Binding-site contacts:
Ligand atom C5 contacts residue TRP243 of chain 1.A at 3.6 Å (hydrophobic).
Ligand atom O4 contacts residue HIS176 of chain 1.A at 2.9 Å.
Ligand atom C14 contacts residue GLY178 of chain 1.A at 3.8 Å.
Ligand atom C2 contacts residue HIS176 of chain 1.A at 3.7 Å.
Ligand atom O4 contacts residue GLU246 of chain 1.A at 2.6 Å (salt-bridge).
Ligand atom O6 contacts residue THR188 of chain 1.A at 2.7 Å (h-bond).
Ligand atom C6 contacts residue TYR207 of chain 1.A at 3.8 Å (hydrophobic).
Ligand atom O3F contacts residue LEU272 of chain 1.A at 4.0 Å.
Ligand atom C2F contacts residue UDP1 of chain 1.D at 3.5 Å.
Ligand atom C12 contacts residue GLY178 of chain 1.A at 3.9 Å.
Ligand atom C4F contacts residue LEU272 of chain 1.A at 3.5 Å (hydrophobic).
Ligand atom C3F contacts residue ASP269 of chain 1.A at 4.1 Å.
Ligand atom O2F contacts residue UDP1 of chain 1.D at 2.9 Å (h-bond).
Ligand atom C6F contacts residue ASP269 of chain 1.A at 3.9 Å.
Ligand atom C6 contacts residue THR188 of chain 1.A at 3.2 Å.
Ligand atom C1F contacts residue UDP1 of chain 1.D at 3.7 Å.
Ligand atom O5 contacts residue PHE179 of chain 1.A at 3.9 Å.
Ligand atom C6 contacts residue GLU246 of chain 1.A at 3.6 Å.
Ligand atom C4 contacts residue GLU246 of chain 1.A at 3.5 Å.
Ligand atom C4 contacts residue TRP243 of chain 1.A at 3.6 Å (hydrophobic).
Ligand atom C3F contacts residue LEU272 of chain 1.A at 3.9 Å (hydrophobic).
Ligand atom C4F contacts residue ASP269 of chain 1.A at 3.1 Å.
Ligand atom C6 contacts residue PHE179 of chain 1.A at 3.9 Å (hydrophobic).
Ligand atom C12 contacts residue HIS176 of chain 1.A at 3.9 Å.
Ligand atom C5 contacts residue HIS176 of chain 1.A at 3.7 Å.
Ligand atom C3 contacts residue UDP1 of chain 1.D at 4.1 Å.
Ligand atom C11 contacts residue HIS176 of chain 1.A at 4.0 Å.
Ligand atom C6 contacts residue HIS176 of chain 1.A at 3.8 Å.
Ligand atom O5 contacts residue HIS176 of chain 1.A at 2.9 Å.
Ligand atom O4F contacts residue ASP269 of chain 1.A at 2.7 Å (salt-bridge).
Ligand atom C4 contacts residue HIS176 of chain 1.A at 3.8 Å.
Ligand atom O1 contacts residue HIS176 of chain 1.A at 3.4 Å (h-bond).
Ligand atom C6F contacts residue PRO177 of chain 1.A at 3.9 Å (hydrophobic).
Ligand atom O6 contacts residue PHE179 of chain 1.A at 3.4 Å.
Ligand atom C1 contacts residue HIS176 of chain 1.A at 3.7 Å.
Ligand atom O4F contacts residue ALA286 of chain 1.A at 3.8 Å.
Ligand atom C6 contacts residue TRP243 of chain 1.A at 3.5 Å (hydrophobic).
Ligand atom C3 contacts residue TRP243 of chain 1.A at 3.8 Å (hydrophobic).
Ligand atom O3F contacts residue ASP269 of chain 1.A at 3.8 Å.
Ligand atom O6 contacts residue TRP243 of chain 1.A at 3.3 Å (h-bond).

Sequence of chain 1.A:
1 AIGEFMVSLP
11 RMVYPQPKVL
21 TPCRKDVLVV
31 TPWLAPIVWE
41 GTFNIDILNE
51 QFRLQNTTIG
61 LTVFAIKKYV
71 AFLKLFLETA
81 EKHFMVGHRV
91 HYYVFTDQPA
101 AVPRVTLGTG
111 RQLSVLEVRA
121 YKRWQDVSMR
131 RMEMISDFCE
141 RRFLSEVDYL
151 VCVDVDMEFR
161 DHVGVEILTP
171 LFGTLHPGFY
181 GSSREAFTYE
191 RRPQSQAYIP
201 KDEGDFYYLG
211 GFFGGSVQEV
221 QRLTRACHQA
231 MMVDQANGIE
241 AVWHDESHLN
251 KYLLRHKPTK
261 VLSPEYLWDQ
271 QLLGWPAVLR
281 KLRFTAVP

This protein binds this small molecule.
Small molecule (SMILES): CCCCCCCCO[C@@H]1O[C@H](CO)[C@H](O)C[C@H]1O[C@@H]1O[C@@H](C)[C@@H](O)[C@@H](O)[C@@H]1O